Binding-site contacts:
Ligand atom C8 contacts residue NAG1 of chain 1.X at 4.4 Å.
Ligand atom O5 contacts residue ASN37 of chain 1.C at 2.4 Å (h-bond).
Ligand atom O5 contacts residue THR317 of chain 1.C at 4.1 Å.
Ligand atom N2 contacts residue NAG1 of chain 1.X at 3.9 Å.
Ligand atom C7 contacts residue ASN37 of chain 1.C at 3.4 Å.
Ligand atom C5 contacts residue ASN37 of chain 1.C at 3.7 Å.
Ligand atom C3 contacts residue ASN37 of chain 1.C at 3.9 Å.
Ligand atom C1 contacts residue THR317 of chain 1.C at 4.5 Å.
Ligand atom C2 contacts residue NAG1 of chain 1.X at 4.5 Å.
Ligand atom C4 contacts residue ASN37 of chain 1.C at 4.3 Å.
Ligand atom N2 contacts residue ASN37 of chain 1.C at 3.0 Å (h-bond).
Ligand atom O5 contacts residue ALA38 of chain 1.C at 4.3 Å.
Ligand atom O7 contacts residue ASN37 of chain 1.C at 3.3 Å (h-bond).
Ligand atom O6 contacts residue THR39 of chain 1.C at 3.4 Å (h-bond).
Ligand atom C2 contacts residue ASN37 of chain 1.C at 2.5 Å.
Ligand atom C1 contacts residue ASN37 of chain 1.C at 1.5 Å.
Ligand atom C1 contacts residue NAG1 of chain 1.X at 4.2 Å.
Ligand atom O7 contacts residue THR39 of chain 1.C at 4.5 Å.
Ligand atom C6 contacts residue THR39 of chain 1.C at 4.2 Å.

The small molecule below binds the protein below.
Small molecule (SMILES): CC(=O)N[C@H]1[C@H](O[C@H]2[C@H](O)[C@@H](NC(C)=O)CO[C@@H]2CO)O[C@H](CO)[C@@H](O)[C@@H]1O

Sequence of chain 1.C:
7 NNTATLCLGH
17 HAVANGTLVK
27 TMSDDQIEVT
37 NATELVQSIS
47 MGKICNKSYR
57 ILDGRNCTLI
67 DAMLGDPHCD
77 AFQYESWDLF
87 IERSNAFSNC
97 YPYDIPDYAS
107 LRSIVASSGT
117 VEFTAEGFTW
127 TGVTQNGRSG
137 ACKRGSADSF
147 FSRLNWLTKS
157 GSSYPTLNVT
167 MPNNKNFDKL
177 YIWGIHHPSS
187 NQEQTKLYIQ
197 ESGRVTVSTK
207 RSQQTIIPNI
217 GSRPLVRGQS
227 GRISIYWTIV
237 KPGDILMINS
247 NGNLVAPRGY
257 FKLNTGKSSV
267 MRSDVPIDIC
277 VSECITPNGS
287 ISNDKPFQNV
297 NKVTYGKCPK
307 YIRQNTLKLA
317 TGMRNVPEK